Sequence of chain 1.C:
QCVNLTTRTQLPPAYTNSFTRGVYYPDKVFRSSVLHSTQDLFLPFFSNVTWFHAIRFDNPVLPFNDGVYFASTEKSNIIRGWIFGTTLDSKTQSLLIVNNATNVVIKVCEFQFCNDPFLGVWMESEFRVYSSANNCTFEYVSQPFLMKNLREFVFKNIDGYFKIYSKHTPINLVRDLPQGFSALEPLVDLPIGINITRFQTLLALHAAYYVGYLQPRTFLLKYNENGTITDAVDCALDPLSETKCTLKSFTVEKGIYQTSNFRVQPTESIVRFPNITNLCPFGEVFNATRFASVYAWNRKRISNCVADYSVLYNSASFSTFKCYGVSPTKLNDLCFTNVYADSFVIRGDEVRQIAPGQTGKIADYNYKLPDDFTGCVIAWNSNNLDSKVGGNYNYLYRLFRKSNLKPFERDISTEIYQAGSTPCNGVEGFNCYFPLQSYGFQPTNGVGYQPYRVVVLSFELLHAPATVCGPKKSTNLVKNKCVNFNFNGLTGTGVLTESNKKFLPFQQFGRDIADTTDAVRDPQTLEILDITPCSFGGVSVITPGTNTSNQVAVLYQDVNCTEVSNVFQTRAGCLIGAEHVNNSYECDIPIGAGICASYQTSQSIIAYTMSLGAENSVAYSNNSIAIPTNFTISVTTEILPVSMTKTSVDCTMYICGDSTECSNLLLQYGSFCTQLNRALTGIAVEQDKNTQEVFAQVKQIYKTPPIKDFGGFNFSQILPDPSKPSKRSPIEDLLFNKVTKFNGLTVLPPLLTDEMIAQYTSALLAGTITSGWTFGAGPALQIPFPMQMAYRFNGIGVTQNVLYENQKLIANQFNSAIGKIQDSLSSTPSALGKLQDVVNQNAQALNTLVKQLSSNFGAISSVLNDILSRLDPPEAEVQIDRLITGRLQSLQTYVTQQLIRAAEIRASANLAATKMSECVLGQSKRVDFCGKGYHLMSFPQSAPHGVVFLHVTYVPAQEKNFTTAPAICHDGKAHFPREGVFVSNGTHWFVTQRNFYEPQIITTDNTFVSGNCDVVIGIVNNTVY

Sequence of chain 1.A:
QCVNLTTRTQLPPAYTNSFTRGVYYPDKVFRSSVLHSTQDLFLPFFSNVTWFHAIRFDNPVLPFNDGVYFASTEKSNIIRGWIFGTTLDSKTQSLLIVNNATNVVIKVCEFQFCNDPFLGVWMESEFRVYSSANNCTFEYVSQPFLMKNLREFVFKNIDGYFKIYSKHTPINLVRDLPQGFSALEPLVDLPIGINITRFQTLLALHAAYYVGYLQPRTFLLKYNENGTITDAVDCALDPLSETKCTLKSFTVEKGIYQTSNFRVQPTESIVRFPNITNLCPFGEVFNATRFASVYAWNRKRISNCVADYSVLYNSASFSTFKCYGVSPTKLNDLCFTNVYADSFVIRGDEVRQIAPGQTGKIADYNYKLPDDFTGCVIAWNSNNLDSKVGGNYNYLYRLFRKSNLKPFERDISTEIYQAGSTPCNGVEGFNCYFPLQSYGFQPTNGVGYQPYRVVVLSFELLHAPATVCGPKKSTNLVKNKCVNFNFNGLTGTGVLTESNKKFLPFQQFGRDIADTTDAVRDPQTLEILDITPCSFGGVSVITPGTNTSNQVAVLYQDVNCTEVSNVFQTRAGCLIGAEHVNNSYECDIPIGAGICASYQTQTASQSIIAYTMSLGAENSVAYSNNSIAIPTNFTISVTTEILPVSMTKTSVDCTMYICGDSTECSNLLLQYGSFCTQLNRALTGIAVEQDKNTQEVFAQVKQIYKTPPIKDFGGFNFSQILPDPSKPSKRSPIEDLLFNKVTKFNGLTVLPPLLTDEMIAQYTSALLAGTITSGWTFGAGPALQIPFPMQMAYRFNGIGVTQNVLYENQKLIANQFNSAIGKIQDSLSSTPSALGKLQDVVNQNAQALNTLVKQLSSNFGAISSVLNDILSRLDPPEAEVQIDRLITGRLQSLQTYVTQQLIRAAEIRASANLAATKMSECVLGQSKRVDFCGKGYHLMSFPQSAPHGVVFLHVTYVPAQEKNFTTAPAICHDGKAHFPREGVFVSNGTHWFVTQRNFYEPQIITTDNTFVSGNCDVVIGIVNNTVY

A small-molecule ligand and the protein it binds are described below.
Small molecule (SMILES): CC(=O)N[C@@H]1[C@@H](O)[C@H](O)[C@@H](CO)O[C@H]1O

Binding-site contacts:
Ligand atom C3 contacts residue ASN709 of chain 1.A at 3.8 Å.
Ligand atom C6 contacts residue ASP796 of chain 1.C at 4.4 Å.
Ligand atom O7 contacts residue ASN709 of chain 1.A at 3.4 Å (h-bond).
Ligand atom C1 contacts residue ASN709 of chain 1.A at 1.4 Å.
Ligand atom N2 contacts residue ASN709 of chain 1.A at 2.9 Å (h-bond).
Ligand atom O7 contacts residue GLY1131 of chain 1.A at 4.3 Å.
Ligand atom C5 contacts residue ASN709 of chain 1.A at 3.6 Å.
Ligand atom C8 contacts residue ASN710 of chain 1.A at 4.4 Å.
Ligand atom C8 contacts residue GLY1131 of chain 1.A at 4.1 Å.
Ligand atom O5 contacts residue ASP796 of chain 1.C at 3.6 Å.
Ligand atom C7 contacts residue ASN709 of chain 1.A at 3.3 Å.
Ligand atom C8 contacts residue ASN709 of chain 1.A at 4.4 Å.
Ligand atom O7 contacts residue ILE1130 of chain 1.A at 3.8 Å.
Ligand atom C1 contacts residue ASP796 of chain 1.C at 4.3 Å.
Ligand atom O5 contacts residue ASN709 of chain 1.A at 2.4 Å (h-bond).
Ligand atom C4 contacts residue ASN709 of chain 1.A at 4.2 Å.
Ligand atom C2 contacts residue ASN709 of chain 1.A at 2.5 Å.
Ligand atom O6 contacts residue ASP796 of chain 1.C at 3.1 Å (salt-bridge).